The protein below binds the small molecule below.
Small molecule (SMILES): O=C(O)Cn1ccc2ccc(F)cc21

Sequence of chain 1.A:
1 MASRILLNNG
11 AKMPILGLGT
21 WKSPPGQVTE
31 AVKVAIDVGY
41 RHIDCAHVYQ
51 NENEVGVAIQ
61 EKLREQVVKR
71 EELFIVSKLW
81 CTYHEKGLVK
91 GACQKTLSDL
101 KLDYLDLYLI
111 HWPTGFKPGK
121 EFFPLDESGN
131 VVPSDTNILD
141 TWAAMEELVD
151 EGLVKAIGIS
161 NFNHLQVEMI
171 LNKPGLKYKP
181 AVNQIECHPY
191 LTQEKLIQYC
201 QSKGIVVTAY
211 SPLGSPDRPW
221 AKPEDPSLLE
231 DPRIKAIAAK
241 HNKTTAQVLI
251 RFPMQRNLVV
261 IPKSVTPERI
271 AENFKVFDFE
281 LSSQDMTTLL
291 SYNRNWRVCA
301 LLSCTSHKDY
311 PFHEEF

Binding-site contacts:
Ligand atom O1 contacts residue HIS111 of chain 1.A at 3.1 Å (h-bond).
Ligand atom C1 contacts residue NAP1 of chain 1.B at 4.0 Å.
Ligand atom C7 contacts residue QXO1 of chain 1.D at 4.1 Å.
Ligand atom C contacts residue HIS111 of chain 1.A at 3.2 Å.
Ligand atom C8 contacts residue QXO1 of chain 1.D at 3.6 Å.
Ligand atom N contacts residue TRP21 of chain 1.A at 3.7 Å.
Ligand atom C1 contacts residue TRP21 of chain 1.A at 3.5 Å (hydrophobic).
Ligand atom C3 contacts residue QXO1 of chain 1.D at 4.3 Å.
Ligand atom O contacts residue TYR49 of chain 1.A at 2.8 Å (h-bond).
Ligand atom C9 contacts residue PHE123 of chain 1.A at 4.0 Å (hydrophobic).
Ligand atom C8 contacts residue TRP220 of chain 1.A at 3.8 Å (hydrophobic).
Ligand atom O1 contacts residue TRP80 of chain 1.A at 4.0 Å.
Ligand atom C2 contacts residue TRP21 of chain 1.A at 3.6 Å (hydrophobic).
Ligand atom O1 contacts residue TRP112 of chain 1.A at 3.0 Å (h-bond).
Ligand atom C contacts residue TRP112 of chain 1.A at 4.1 Å (hydrophobic).
Ligand atom C6 contacts residue TRP112 of chain 1.A at 4.0 Å (hydrophobic).
Ligand atom C8 contacts residue LEU301 of chain 1.A at 4.1 Å (hydrophobic).
Ligand atom C5 contacts residue TRP220 of chain 1.A at 4.1 Å (hydrophobic).
Ligand atom O contacts residue NAP1 of chain 1.B at 3.1 Å.
Ligand atom C4 contacts residue TRP220 of chain 1.A at 4.1 Å (hydrophobic).
Ligand atom C6 contacts residue TRP220 of chain 1.A at 4.0 Å (hydrophobic).
Ligand atom C9 contacts residue QXO1 of chain 1.D at 3.6 Å.
Ligand atom C6 contacts residue CYS299 of chain 1.A at 3.7 Å (hydrophobic).
Ligand atom C7 contacts residue CYS299 of chain 1.A at 4.2 Å (hydrophobic).
Ligand atom F contacts residue ALA300 of chain 1.A at 3.5 Å.
Ligand atom C contacts residue NAP1 of chain 1.B at 3.6 Å.
Ligand atom C7 contacts residue TRP220 of chain 1.A at 3.8 Å (hydrophobic).
Ligand atom C7 contacts residue LEU301 of chain 1.A at 4.2 Å (hydrophobic).
Ligand atom C contacts residue TYR49 of chain 1.A at 3.9 Å (hydrophobic).
Ligand atom C7 contacts residue TRP112 of chain 1.A at 4.2 Å (hydrophobic).
Ligand atom F contacts residue CYS299 of chain 1.A at 3.3 Å.
Ligand atom O1 contacts residue NAP1 of chain 1.B at 3.6 Å (h-bond).
Ligand atom C5 contacts residue TRP21 of chain 1.A at 4.1 Å (hydrophobic).
Ligand atom C4 contacts residue QXO1 of chain 1.D at 4.2 Å.
Ligand atom C9 contacts residue TRP220 of chain 1.A at 4.0 Å (hydrophobic).
Ligand atom F contacts residue LEU301 of chain 1.A at 3.1 Å.
Ligand atom F contacts residue QXO1 of chain 1.D at 3.7 Å.
Ligand atom C1 contacts residue TYR49 of chain 1.A at 4.1 Å (hydrophobic).
Ligand atom O contacts residue HIS111 of chain 1.A at 2.7 Å (h-bond).
Ligand atom F contacts residue TRP112 of chain 1.A at 3.9 Å.